Binding-site contacts:
Ligand atom C4 contacts residue ASN214 of chain 1.A at 4.2 Å.
Ligand atom O3 contacts residue SER260 of chain 1.A at 3.2 Å (h-bond).
Ligand atom O5 contacts residue PRO212 of chain 1.A at 4.4 Å.
Ligand atom C5 contacts residue PRO212 of chain 1.A at 3.8 Å (hydrophobic).
Ligand atom C7 contacts residue ASN214 of chain 1.A at 3.3 Å.
Ligand atom C3 contacts residue ASN214 of chain 1.A at 3.8 Å.
Ligand atom C3 contacts residue ASN264 of chain 1.A at 3.9 Å.
Ligand atom O7 contacts residue ASN214 of chain 1.A at 3.3 Å (h-bond).
Ligand atom O4 contacts residue PRO212 of chain 1.A at 4.5 Å.
Ligand atom N2 contacts residue ASN214 of chain 1.A at 2.9 Å (h-bond).
Ligand atom C8 contacts residue ASN214 of chain 1.A at 3.7 Å.
Ligand atom C5 contacts residue ASN264 of chain 1.A at 4.3 Å.
Ligand atom O3 contacts residue ASN264 of chain 1.A at 4.0 Å.
Ligand atom C2 contacts residue ASN214 of chain 1.A at 2.4 Å.
Ligand atom C3 contacts residue SER260 of chain 1.A at 4.3 Å.
Ligand atom C1 contacts residue ASN214 of chain 1.A at 1.4 Å.
Ligand atom O4 contacts residue ASN264 of chain 1.A at 2.3 Å (h-bond).
Ligand atom C6 contacts residue PRO212 of chain 1.A at 4.1 Å (hydrophobic).
Ligand atom C5 contacts residue ASN214 of chain 1.A at 3.7 Å.
Ligand atom O5 contacts residue ASN214 of chain 1.A at 2.4 Å (h-bond).
Ligand atom C4 contacts residue ASN264 of chain 1.A at 3.6 Å.
Ligand atom O6 contacts residue PRO212 of chain 1.A at 4.3 Å.
Ligand atom O4 contacts residue LYS263 of chain 1.A at 4.0 Å.

Sequence of chain 1.A:
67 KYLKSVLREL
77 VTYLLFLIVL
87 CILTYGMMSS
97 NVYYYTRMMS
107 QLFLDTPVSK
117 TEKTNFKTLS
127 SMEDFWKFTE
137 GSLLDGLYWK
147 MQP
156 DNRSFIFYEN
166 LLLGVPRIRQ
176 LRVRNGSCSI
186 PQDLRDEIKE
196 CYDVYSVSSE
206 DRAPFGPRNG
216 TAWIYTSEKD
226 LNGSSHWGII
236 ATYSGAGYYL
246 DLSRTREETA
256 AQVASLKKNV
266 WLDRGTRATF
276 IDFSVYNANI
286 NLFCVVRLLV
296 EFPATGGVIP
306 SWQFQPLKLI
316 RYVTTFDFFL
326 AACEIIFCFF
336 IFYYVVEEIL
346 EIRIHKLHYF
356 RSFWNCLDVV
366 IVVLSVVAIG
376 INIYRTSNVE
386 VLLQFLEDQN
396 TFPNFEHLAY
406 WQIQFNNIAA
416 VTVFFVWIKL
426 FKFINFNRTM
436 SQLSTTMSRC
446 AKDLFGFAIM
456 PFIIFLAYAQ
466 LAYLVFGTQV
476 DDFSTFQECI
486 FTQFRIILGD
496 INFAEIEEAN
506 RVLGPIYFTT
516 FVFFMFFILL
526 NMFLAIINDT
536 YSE

A small-molecule ligand and the protein it binds are described below.
Small molecule (SMILES): CC(=O)N[C@@H]1[C@@H](O)[C@H](O)[C@@H](CO)O[C@H]1O